Binding-site contacts:
Ligand atom O6 contacts residue SER284 of chain 2.H at 2.6 Å (h-bond).
Ligand atom C6 contacts residue SER284 of chain 2.H at 3.5 Å.
Ligand atom O6 contacts residue ASN318 of chain 2.H at 2.6 Å (h-bond).
Ligand atom C6 contacts residue ASN318 of chain 2.H at 3.2 Å.

Sequence of chain 2.H:
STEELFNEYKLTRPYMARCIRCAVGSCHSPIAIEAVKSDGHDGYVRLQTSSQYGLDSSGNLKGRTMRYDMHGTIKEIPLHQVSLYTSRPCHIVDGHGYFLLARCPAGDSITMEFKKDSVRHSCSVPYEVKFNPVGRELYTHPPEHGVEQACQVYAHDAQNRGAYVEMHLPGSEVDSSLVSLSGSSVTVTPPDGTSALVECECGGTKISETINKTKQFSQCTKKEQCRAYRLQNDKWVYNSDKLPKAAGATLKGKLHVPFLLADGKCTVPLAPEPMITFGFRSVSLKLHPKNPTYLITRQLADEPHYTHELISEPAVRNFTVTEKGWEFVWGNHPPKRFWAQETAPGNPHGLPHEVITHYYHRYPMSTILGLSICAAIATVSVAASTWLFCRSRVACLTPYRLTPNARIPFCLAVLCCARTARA

The protein below binds the small molecule below.
Small molecule (SMILES): CC(=O)N[C@@H]1[C@@H](O)[C@H](O)[C@@H](CO)O[C@H]1O